Binding-site contacts:
Ligand atom C2' contacts residue PHE139 of chain 1.A at 3.7 Å (hydrophobic).
Ligand atom N3 contacts residue PHE139 of chain 1.A at 3.3 Å.
Ligand atom O1P contacts residue ARG130 of chain 1.A at 2.6 Å (salt-bridge).
Ligand atom O4 contacts residue PHE139 of chain 1.A at 3.6 Å.
Ligand atom O4' contacts residue PHE93 of chain 1.A at 3.5 Å.
Ligand atom O4' contacts residue ILE62 of chain 1.A at 3.5 Å.
Ligand atom O4 contacts residue SER135 of chain 1.A at 3.2 Å.
Ligand atom N1 contacts residue PHE139 of chain 1.A at 3.6 Å.
Ligand atom BR contacts residue HIS97 of chain 1.A at 3.3 Å.
Ligand atom O1P contacts residue GLU48 of chain 1.A at 3.5 Å (salt-bridge).
Ligand atom C5B contacts residue TRP53 of chain 1.A at 3.4 Å (hydrophobic).
Ligand atom C4' contacts residue ILE62 of chain 1.A at 3.5 Å (hydrophobic).
Ligand atom P contacts residue ADP1 of chain 1.E at 3.5 Å.
Ligand atom C5' contacts residue TRP53 of chain 1.A at 3.7 Å (hydrophobic).
Ligand atom O2P contacts residue ADP1 of chain 1.E at 2.8 Å (h-bond).
Ligand atom P contacts residue ARG130 of chain 1.A at 3.5 Å.
Ligand atom P contacts residue GLU48 of chain 1.A at 3.4 Å.
Ligand atom BR contacts residue SER135 of chain 1.A at 3.5 Å.
Ligand atom C2 contacts residue PHE139 of chain 1.A at 3.4 Å (hydrophobic).
Ligand atom N3 contacts residue PHE93 of chain 1.A at 3.3 Å.
Ligand atom C4 contacts residue GLN90 of chain 1.A at 3.7 Å.
Ligand atom O5' contacts residue GLU48 of chain 1.A at 3.4 Å (salt-bridge).
Ligand atom C5' contacts residue GLU48 of chain 1.A at 3.7 Å.
Ligand atom O4 contacts residue GLN90 of chain 1.A at 2.9 Å (h-bond).
Ligand atom O1P contacts residue TYR21 of chain 1.A at 3.5 Å.
Ligand atom O4 contacts residue ALA134 of chain 1.A at 3.6 Å.
Ligand atom O3P contacts residue ARG130 of chain 1.A at 3.4 Å (salt-bridge).
Ligand atom C4 contacts residue PHE139 of chain 1.A at 3.5 Å (hydrophobic).
Ligand atom O3' contacts residue TYR66 of chain 1.A at 3.0 Å (h-bond).
Ligand atom O2 contacts residue PHE93 of chain 1.A at 3.3 Å.
Ligand atom N1 contacts residue PHE93 of chain 1.A at 3.6 Å.
Ligand atom C2 contacts residue PHE93 of chain 1.A at 3.3 Å (hydrophobic).
Ligand atom O2P contacts residue TYR21 of chain 1.A at 3.3 Å.
Ligand atom O3P contacts residue GLU48 of chain 1.A at 2.5 Å (salt-bridge).
Ligand atom O3P contacts residue ADP1 of chain 1.E at 3.0 Å (h-bond).
Ligand atom N3 contacts residue GLN90 of chain 1.A at 2.9 Å (h-bond).
Ligand atom O4 contacts residue PHE93 of chain 1.A at 3.7 Å.
Ligand atom O2 contacts residue PHE139 of chain 1.A at 3.7 Å.
Ligand atom O2P contacts residue GLY22 of chain 1.A at 3.4 Å (h-bond).
Ligand atom C4 contacts residue PHE93 of chain 1.A at 3.6 Å (hydrophobic).

The small molecule below binds the protein below.
Small molecule (SMILES): O=c1[nH]c(=O)n([C@H]2C[C@H](O)[C@@H](COP(=O)(O)O)O2)cc1/C=C/Br

Sequence of chain 1.A:
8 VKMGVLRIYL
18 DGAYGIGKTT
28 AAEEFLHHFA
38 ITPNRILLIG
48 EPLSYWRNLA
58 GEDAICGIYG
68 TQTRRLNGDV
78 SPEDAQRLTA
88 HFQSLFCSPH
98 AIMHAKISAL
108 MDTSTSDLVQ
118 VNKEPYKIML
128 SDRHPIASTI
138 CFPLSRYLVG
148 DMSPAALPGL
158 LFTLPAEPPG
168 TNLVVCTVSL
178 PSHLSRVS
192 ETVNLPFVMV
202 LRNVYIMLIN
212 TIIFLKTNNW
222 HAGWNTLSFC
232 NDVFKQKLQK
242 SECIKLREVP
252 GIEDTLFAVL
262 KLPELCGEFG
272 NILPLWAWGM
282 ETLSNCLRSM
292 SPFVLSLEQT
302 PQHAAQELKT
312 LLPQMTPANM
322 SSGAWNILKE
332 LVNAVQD